Binding-site contacts:
Ligand atom O2A contacts residue GLY145 of chain 1.G at 3.6 Å.
Ligand atom PB contacts residue ARG198 of chain 1.G at 3.7 Å.
Ligand atom C5 contacts residue AGS1 of chain 1.Y at 3.5 Å.
Ligand atom C3 contacts residue TYR23 of chain 1.G at 3.5 Å (hydrophobic).
Ligand atom C4 contacts residue TYR23 of chain 1.G at 3.6 Å (hydrophobic).
Ligand atom O2A contacts residue TYR23 of chain 1.G at 2.6 Å.
Ligand atom C3A contacts residue TYR23 of chain 1.G at 2.3 Å (hydrophobic).
Ligand atom O2 contacts residue ALA19 of chain 1.G at 3.2 Å (h-bond).
Ligand atom O3B contacts residue TYR23 of chain 1.G at 2.9 Å (h-bond).
Ligand atom PA contacts residue AGS1 of chain 1.Y at 3.2 Å.
Ligand atom O1 contacts residue ASN17 of chain 1.G at 3.6 Å (h-bond).
Ligand atom C1 contacts residue ALA19 of chain 1.G at 3.8 Å (hydrophobic).
Ligand atom PA contacts residue TYR23 of chain 1.G at 3.6 Å.
Ligand atom O1 contacts residue ARG149 of chain 1.G at 3.3 Å (salt-bridge).
Ligand atom O5 contacts residue SER197 of chain 1.G at 3.4 Å.
Ligand atom O1B contacts residue SER144 of chain 1.G at 2.9 Å (h-bond).
Ligand atom PB contacts residue TYR23 of chain 1.G at 3.8 Å.
Ligand atom O1A contacts residue SER146 of chain 1.G at 3.6 Å (h-bond).
Ligand atom PA contacts residue MET201 of chain 1.G at 3.8 Å.
Ligand atom O1A contacts residue SER144 of chain 1.G at 3.1 Å (h-bond).
Ligand atom O3B contacts residue GLY145 of chain 1.G at 2.7 Å (h-bond).
Ligand atom O1 contacts residue SER146 of chain 1.G at 3.8 Å.
Ligand atom O3A contacts residue ALA288 of chain 1.G at 3.8 Å.
Ligand atom O2B contacts residue ARG198 of chain 1.G at 2.8 Å (salt-bridge).
Ligand atom O3B contacts residue SER144 of chain 1.G at 3.7 Å.
Ligand atom C5 contacts residue TYR23 of chain 1.G at 3.7 Å (hydrophobic).
Ligand atom O5 contacts residue MET201 of chain 1.G at 3.1 Å.
Ligand atom O5 contacts residue AGS1 of chain 1.Y at 3.1 Å (h-bond).
Ligand atom O1A contacts residue SER112 of chain 1.G at 2.9 Å (h-bond).
Ligand atom C1 contacts residue ARG149 of chain 1.G at 3.6 Å.
Ligand atom O2B contacts residue LYS26 of chain 1.G at 2.3 Å (salt-bridge).
Ligand atom O1A contacts residue AGS1 of chain 1.Y at 2.2 Å (h-bond).
Ligand atom O2A contacts residue SER146 of chain 1.G at 3.2 Å (h-bond).
Ligand atom O1B contacts residue ARG198 of chain 1.G at 2.8 Å (salt-bridge).
Ligand atom PB contacts residue LYS26 of chain 1.G at 3.2 Å.
Ligand atom C5 contacts residue MET201 of chain 1.G at 3.8 Å (hydrophobic).
Ligand atom O2A contacts residue SER144 of chain 1.G at 3.9 Å.
Ligand atom O6 contacts residue MET201 of chain 1.G at 3.5 Å.
Ligand atom O3B contacts residue LYS26 of chain 1.G at 3.0 Å (salt-bridge).
Ligand atom O6 contacts residue TYR23 of chain 1.G at 3.8 Å.

The protein below binds the small molecule below.
Small molecule (SMILES): C[C@@](O)(CCO[P](=O)(O)OP(=O)(O)O)CC(=O)O

Sequence of chain 1.G:
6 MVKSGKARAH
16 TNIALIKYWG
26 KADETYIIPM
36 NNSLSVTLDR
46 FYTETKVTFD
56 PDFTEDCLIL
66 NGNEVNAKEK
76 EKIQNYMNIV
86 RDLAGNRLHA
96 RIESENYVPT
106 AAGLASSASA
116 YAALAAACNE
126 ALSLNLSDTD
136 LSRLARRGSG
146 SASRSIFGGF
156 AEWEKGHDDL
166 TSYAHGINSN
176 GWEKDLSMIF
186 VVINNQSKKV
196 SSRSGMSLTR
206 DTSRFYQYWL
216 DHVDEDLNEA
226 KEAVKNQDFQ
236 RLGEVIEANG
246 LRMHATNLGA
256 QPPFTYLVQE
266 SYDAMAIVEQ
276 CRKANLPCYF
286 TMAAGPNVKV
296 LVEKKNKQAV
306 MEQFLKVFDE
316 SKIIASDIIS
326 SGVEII